Binding-site contacts:
Ligand atom N11 contacts residue ALA156 of chain 1.A at 3.5 Å (h-bond).
Ligand atom N15 contacts residue TRP51 of chain 1.A at 3.5 Å (h-bond).
Ligand atom N11 contacts residue TRP51 of chain 1.A at 3.6 Å.
Ligand atom C02 contacts residue PHE242 of chain 1.A at 3.7 Å (hydrophobic).
Ligand atom CL1 contacts residue PHE243 of chain 1.A at 3.0 Å.
Ligand atom C03 contacts residue THR159 of chain 1.A at 3.5 Å.
Ligand atom C13 contacts residue TRP51 of chain 1.A at 3.3 Å (hydrophobic).
Ligand atom C18 contacts residue PHE191 of chain 1.A at 3.4 Å (hydrophobic).
Ligand atom C03 contacts residue PHE191 of chain 1.A at 3.4 Å (hydrophobic).
Ligand atom N16 contacts residue TRP51 of chain 1.A at 3.4 Å.
Ligand atom O14 contacts residue SER155 of chain 1.A at 3.3 Å.
Ligand atom C18 contacts residue TRP51 of chain 1.A at 3.4 Å (hydrophobic).
Ligand atom C04 contacts residue THR159 of chain 1.A at 3.2 Å.
Ligand atom C13 contacts residue ALA156 of chain 1.A at 3.6 Å (hydrophobic).
Ligand atom C13 contacts residue SER155 of chain 1.A at 3.3 Å.
Ligand atom C03 contacts residue PHE242 of chain 1.A at 3.4 Å (hydrophobic).
Ligand atom C10 contacts residue TRP51 of chain 1.A at 4.0 Å (hydrophobic).
Ligand atom C19 contacts residue PHE191 of chain 1.A at 3.6 Å (hydrophobic).
Ligand atom C17 contacts residue TRP51 of chain 1.A at 3.6 Å (hydrophobic).
Ligand atom C07 contacts residue ILE214 of chain 1.A at 3.7 Å (hydrophobic).
Ligand atom CL2 contacts residue PHE243 of chain 1.A at 3.7 Å.
Ligand atom C06 contacts residue TYR52 of chain 1.A at 3.9 Å (hydrophobic).
Ligand atom CL2 contacts residue PRO210 of chain 1.A at 3.8 Å.
Ligand atom O14 contacts residue TRP51 of chain 1.A at 2.7 Å (h-bond).
Ligand atom C19 contacts residue TRP51 of chain 1.A at 3.6 Å (hydrophobic).
Ligand atom N16 contacts residue ALA265 of chain 1.A at 3.3 Å.
Ligand atom C06 contacts residue ILE214 of chain 1.A at 3.8 Å (hydrophobic).
Ligand atom N12 contacts residue ALA156 of chain 1.A at 3.7 Å.
Ligand atom S09 contacts residue TYR52 of chain 1.A at 3.6 Å.
Ligand atom CL1 contacts residue PHE242 of chain 1.A at 3.0 Å.
Ligand atom C02 contacts residue PHE191 of chain 1.A at 3.9 Å (hydrophobic).
Ligand atom O14 contacts residue GLY50 of chain 1.A at 2.9 Å (h-bond).
Ligand atom S09 contacts residue VAL110 of chain 1.A at 3.7 Å.
Ligand atom C17 contacts residue ALA265 of chain 1.A at 3.9 Å (hydrophobic).
Ligand atom O14 contacts residue ALA156 of chain 1.A at 3.2 Å (h-bond).
Ligand atom N15 contacts residue SER155 of chain 1.A at 3.4 Å.
Ligand atom N12 contacts residue TRP51 of chain 1.A at 3.7 Å.
Ligand atom CL2 contacts residue ILE214 of chain 1.A at 3.3 Å.
Ligand atom C04 contacts residue PHE191 of chain 1.A at 3.8 Å (hydrophobic).
Ligand atom O14 contacts residue GLY49 of chain 1.A at 3.9 Å.

This protein binds this small molecule.
Small molecule (SMILES): O=c1[nH]nc2ccc(Sc3ccc(Cl)c(Cl)c3)nn12

Sequence of chain 1.A:
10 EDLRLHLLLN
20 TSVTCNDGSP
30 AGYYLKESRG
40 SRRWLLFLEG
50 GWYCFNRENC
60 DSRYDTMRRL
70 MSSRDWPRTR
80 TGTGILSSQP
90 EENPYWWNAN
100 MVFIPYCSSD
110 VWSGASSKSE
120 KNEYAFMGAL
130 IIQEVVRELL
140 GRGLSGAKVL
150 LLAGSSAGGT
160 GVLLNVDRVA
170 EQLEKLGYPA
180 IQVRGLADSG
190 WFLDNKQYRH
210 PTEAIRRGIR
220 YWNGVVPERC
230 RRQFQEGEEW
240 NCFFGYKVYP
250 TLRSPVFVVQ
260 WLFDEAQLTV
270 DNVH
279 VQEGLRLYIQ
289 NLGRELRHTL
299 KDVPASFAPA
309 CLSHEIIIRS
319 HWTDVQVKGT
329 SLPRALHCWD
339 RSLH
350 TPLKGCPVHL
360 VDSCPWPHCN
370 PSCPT